Binding-site contacts:
Ligand atom C6 contacts residue U2 of chain 2.C at 4.1 Å.
Ligand atom N1 contacts residue U3 of chain 2.C at 2.7 Å (h-bond).
Ligand atom C6 contacts residue U3 of chain 2.C at 3.3 Å.
Ligand atom N1 contacts residue U2 of chain 2.C at 3.5 Å (h-bond).
Ligand atom C2 contacts residue U2 of chain 2.C at 3.2 Å.
Ligand atom N1 contacts residue U1 of chain 2.C at 2.8 Å (h-bond).
Ligand atom N6 contacts residue U3 of chain 2.C at 3.0 Å (h-bond).
Ligand atom N3 contacts residue U3 of chain 2.C at 4.2 Å.
Ligand atom C6 contacts residue U1 of chain 2.C at 3.6 Å.
Ligand atom C2 contacts residue U1 of chain 2.C at 3.5 Å.
Ligand atom N6 contacts residue U1 of chain 2.C at 2.8 Å (h-bond).
Ligand atom N3 contacts residue U2 of chain 2.C at 3.7 Å.
Ligand atom C2 contacts residue U3 of chain 2.C at 3.0 Å.
Ligand atom N6 contacts residue U2 of chain 2.C at 4.2 Å.
Ligand atom C4 contacts residue U2 of chain 2.C at 4.3 Å.

This protein binds this small molecule.
Small molecule (SMILES): Nc1ncnc2c1ncn2[C@@H]1O[C@H](CO[P](=O)(O)O[C@H]2[C@@H](O)[C@H](n3cnc4c(N)ncnc43)O[C@@H]2CO[P](=O)(O)O[C@H]2[C@@H](O)[C@H](n3cnc4c(N)ncnc43)O[C@@H]2COP(=O)(O)O)[C@@H](O)[C@H]1O